Sequence of chain 1.C:
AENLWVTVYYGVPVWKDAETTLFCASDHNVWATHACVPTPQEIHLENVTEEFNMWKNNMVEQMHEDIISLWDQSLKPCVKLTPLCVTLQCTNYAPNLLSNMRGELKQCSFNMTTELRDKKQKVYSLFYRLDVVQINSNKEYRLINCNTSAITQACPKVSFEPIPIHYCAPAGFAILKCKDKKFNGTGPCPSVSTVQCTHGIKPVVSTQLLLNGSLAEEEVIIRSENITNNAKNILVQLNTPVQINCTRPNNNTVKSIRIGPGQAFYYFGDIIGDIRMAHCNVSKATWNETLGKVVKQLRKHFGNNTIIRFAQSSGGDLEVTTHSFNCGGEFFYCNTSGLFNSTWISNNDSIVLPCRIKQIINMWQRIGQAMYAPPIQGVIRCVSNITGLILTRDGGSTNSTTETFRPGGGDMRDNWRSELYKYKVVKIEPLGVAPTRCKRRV

This protein binds this small molecule.
Small molecule (SMILES): CC(=O)N[C@@H]1[C@@H](O)[C@H](O)[C@@H](CO)O[C@H]1O

Binding-site contacts:
Ligand atom C5 contacts residue ASN361 of chain 1.C at 3.7 Å.
Ligand atom C7 contacts residue ASN361 of chain 1.C at 3.8 Å.
Ligand atom C3 contacts residue ASN361 of chain 1.C at 3.8 Å.
Ligand atom O7 contacts residue NAG2 of chain 1.FA at 4.0 Å.
Ligand atom O7 contacts residue GLY358 of chain 1.C at 4.5 Å.
Ligand atom O7 contacts residue NAG1 of chain 1.FA at 4.0 Å.
Ligand atom O5 contacts residue ASN361 of chain 1.C at 2.4 Å (h-bond).
Ligand atom C4 contacts residue ASN361 of chain 1.C at 4.2 Å.
Ligand atom C2 contacts residue ASN361 of chain 1.C at 2.5 Å.
Ligand atom O7 contacts residue ASN361 of chain 1.C at 4.3 Å.
Ligand atom C8 contacts residue SER357 of chain 1.C at 3.9 Å.
Ligand atom N2 contacts residue ASN361 of chain 1.C at 2.9 Å (h-bond).
Ligand atom O3 contacts residue NAG2 of chain 1.FA at 3.6 Å.
Ligand atom C1 contacts residue ASN361 of chain 1.C at 1.4 Å.